Sequence of chain 42.C:
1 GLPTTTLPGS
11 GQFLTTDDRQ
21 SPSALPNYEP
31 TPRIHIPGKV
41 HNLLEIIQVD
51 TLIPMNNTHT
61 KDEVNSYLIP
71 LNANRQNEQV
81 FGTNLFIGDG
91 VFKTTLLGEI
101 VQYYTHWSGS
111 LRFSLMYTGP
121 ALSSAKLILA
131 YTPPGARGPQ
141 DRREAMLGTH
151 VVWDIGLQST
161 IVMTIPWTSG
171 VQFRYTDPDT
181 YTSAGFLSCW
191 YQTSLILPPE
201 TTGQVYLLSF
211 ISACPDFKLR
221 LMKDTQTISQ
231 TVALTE

A protein and the small-molecule ligand that binds it are described below.
Small molecule (SMILES): OCCOCOCc1cc(CCCCCOc2c(Cl)cc(C3=NCCO3)cc2Cl)on1

Sequence of chain 41.A:
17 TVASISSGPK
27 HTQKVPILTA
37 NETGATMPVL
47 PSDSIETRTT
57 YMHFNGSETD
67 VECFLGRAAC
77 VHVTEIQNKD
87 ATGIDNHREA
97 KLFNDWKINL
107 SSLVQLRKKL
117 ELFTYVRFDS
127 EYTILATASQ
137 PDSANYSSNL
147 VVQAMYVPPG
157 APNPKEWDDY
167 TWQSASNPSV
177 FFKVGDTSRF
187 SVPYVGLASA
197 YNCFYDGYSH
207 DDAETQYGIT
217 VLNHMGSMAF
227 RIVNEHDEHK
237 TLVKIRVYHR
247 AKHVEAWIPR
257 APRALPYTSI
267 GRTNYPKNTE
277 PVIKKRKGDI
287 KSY

Binding-site contacts:
Ligand atom N2 contacts residue MET221 of chain 41.A at 3.5 Å (h-bond).
Ligand atom C2B contacts residue MET224 of chain 41.A at 3.6 Å (hydrophobic).
Ligand atom C4A contacts residue PRO174 of chain 41.A at 3.3 Å (hydrophobic).
Ligand atom C6B contacts residue TYR152 of chain 41.A at 3.8 Å (hydrophobic).
Ligand atom CL1 contacts residue VAL188 of chain 41.A at 3.5 Å.
Ligand atom CL2 contacts residue MET224 of chain 41.A at 2.9 Å.
Ligand atom C4A contacts residue SER175 of chain 41.A at 3.8 Å.
Ligand atom C3 contacts residue LEU106 of chain 41.A at 3.4 Å (hydrophobic).
Ligand atom N3A contacts residue ALA24 of chain 41.C at 3.6 Å.
Ligand atom C5A contacts residue PHE186 of chain 41.A at 3.5 Å (hydrophobic).
Ligand atom C31 contacts residue ASN219 of chain 41.A at 3.8 Å.
Ligand atom C3D contacts residue LEU116 of chain 41.A at 3.6 Å (hydrophobic).
Ligand atom N3A contacts residue PRO174 of chain 41.A at 3.6 Å (h-bond).
Ligand atom C4C contacts residue TYR128 of chain 41.A at 3.5 Å (hydrophobic).
Ligand atom C5A contacts residue VAL176 of chain 41.A at 3.2 Å (hydrophobic).
Ligand atom O1D contacts residue SER107 of chain 41.A at 3.2 Å.
Ligand atom C2A contacts residue PHE186 of chain 41.A at 3.3 Å (hydrophobic).
Ligand atom CL2 contacts residue ILE104 of chain 41.A at 3.1 Å.
Ligand atom C4 contacts residue LEU106 of chain 41.A at 2.5 Å (hydrophobic).
Ligand atom C2D contacts residue SER107 of chain 41.A at 3.8 Å.
Ligand atom C1B contacts residue TYR152 of chain 41.A at 3.8 Å (hydrophobic).
Ligand atom N2 contacts residue ASN219 of chain 41.A at 3.4 Å (h-bond).
Ligand atom C31 contacts residue LEU106 of chain 41.A at 3.8 Å (hydrophobic).
Ligand atom C1C contacts residue TYR128 of chain 41.A at 3.5 Å (hydrophobic).
Ligand atom C3C contacts residue ILE104 of chain 41.A at 3.6 Å (hydrophobic).
Ligand atom O1B contacts residue TYR152 of chain 41.A at 3.8 Å.
Ligand atom C5 contacts residue LEU106 of chain 41.A at 3.5 Å (hydrophobic).
Ligand atom C3B contacts residue MET224 of chain 41.A at 3.4 Å (hydrophobic).
Ligand atom O1A contacts residue ALA150 of chain 41.A at 3.8 Å.
Ligand atom C4A contacts residue VAL176 of chain 41.A at 3.7 Å (hydrophobic).
Ligand atom C5A contacts residue ALA150 of chain 41.A at 3.2 Å (hydrophobic).
Ligand atom O1 contacts residue MET221 of chain 41.A at 3.1 Å (h-bond).
Ligand atom CL1 contacts residue LEU25 of chain 41.C at 3.5 Å.
Ligand atom C3B contacts residue PHE186 of chain 41.A at 3.7 Å (hydrophobic).
Ligand atom C5C contacts residue VAL188 of chain 41.A at 2.9 Å (hydrophobic).
Ligand atom C5B contacts residue TYR152 of chain 41.A at 3.8 Å (hydrophobic).
Ligand atom O1A contacts residue PHE186 of chain 41.A at 2.9 Å.
Ligand atom C4B contacts residue PHE186 of chain 41.A at 3.4 Å (hydrophobic).
Ligand atom C6B contacts residue VAL188 of chain 41.A at 3.8 Å (hydrophobic).
Ligand atom C1B contacts residue VAL188 of chain 41.A at 3.8 Å (hydrophobic).

Sequence of chain 41.C:
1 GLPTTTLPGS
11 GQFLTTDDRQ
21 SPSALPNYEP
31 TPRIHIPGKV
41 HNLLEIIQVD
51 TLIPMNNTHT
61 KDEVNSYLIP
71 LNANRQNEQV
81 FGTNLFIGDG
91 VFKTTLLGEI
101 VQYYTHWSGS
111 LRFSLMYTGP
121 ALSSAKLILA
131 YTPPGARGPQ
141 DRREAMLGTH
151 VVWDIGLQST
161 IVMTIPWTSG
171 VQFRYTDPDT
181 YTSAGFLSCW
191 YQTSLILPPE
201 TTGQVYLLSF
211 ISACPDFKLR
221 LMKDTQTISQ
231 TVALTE